Sequence of chain 1.A:
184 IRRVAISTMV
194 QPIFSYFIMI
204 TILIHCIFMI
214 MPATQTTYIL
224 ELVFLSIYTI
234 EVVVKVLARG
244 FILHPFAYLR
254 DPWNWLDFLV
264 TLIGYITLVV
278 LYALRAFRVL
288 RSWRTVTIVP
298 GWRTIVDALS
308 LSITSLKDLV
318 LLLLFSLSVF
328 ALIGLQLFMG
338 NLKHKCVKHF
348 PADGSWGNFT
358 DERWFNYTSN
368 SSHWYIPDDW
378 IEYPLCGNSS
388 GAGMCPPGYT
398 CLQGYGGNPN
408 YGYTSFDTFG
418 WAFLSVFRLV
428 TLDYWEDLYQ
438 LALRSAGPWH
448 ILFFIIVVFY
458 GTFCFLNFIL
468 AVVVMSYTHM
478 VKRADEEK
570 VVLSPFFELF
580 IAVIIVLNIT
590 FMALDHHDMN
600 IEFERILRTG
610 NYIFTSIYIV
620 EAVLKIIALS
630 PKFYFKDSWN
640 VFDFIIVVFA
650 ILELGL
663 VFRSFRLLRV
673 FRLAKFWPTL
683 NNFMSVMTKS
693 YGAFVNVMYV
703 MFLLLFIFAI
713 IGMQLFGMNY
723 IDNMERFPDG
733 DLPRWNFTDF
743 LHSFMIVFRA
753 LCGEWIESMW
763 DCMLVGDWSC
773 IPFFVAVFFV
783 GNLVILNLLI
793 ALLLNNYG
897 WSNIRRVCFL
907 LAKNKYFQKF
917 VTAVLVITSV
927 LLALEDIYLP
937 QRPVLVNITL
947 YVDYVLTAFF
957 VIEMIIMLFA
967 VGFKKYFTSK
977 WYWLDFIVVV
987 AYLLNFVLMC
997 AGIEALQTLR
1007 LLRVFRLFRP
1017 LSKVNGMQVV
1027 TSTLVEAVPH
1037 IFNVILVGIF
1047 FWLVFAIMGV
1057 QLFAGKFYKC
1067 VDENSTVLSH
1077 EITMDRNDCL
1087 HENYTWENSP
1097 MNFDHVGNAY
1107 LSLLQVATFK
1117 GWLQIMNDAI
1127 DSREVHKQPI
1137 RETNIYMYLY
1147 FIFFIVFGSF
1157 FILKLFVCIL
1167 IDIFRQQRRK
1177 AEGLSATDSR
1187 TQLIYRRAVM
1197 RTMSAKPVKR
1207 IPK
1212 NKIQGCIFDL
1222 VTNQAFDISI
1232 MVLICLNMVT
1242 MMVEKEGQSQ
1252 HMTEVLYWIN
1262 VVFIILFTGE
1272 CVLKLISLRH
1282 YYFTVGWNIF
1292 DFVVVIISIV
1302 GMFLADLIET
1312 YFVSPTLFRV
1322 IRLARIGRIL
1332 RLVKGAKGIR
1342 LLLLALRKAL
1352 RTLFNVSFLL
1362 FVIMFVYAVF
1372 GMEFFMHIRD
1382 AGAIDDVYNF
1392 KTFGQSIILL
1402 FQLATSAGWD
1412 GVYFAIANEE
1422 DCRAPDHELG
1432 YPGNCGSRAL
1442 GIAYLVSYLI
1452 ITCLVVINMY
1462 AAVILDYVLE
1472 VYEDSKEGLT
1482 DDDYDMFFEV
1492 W

A small-molecule ligand and the protein it binds are described below.
Small molecule (SMILES): CC(=O)N[C@@H]1[C@@H](O)[C@H](O)[C@@H](CO)O[C@H]1O

Binding-site contacts:
Ligand atom C7 contacts residue ASN367 of chain 1.A at 3.5 Å.
Ligand atom C1 contacts residue SER369 of chain 1.A at 3.7 Å.
Ligand atom N2 contacts residue ASN367 of chain 1.A at 3.0 Å (h-bond).
Ligand atom O6 contacts residue TRP353 of chain 1.A at 3.2 Å.
Ligand atom O5 contacts residue HIS370 of chain 1.A at 4.2 Å.
Ligand atom C3 contacts residue ASN367 of chain 1.A at 3.8 Å.
Ligand atom C5 contacts residue SER369 of chain 1.A at 4.3 Å.
Ligand atom C2 contacts residue ASN367 of chain 1.A at 2.5 Å.
Ligand atom C1 contacts residue TRP353 of chain 1.A at 4.4 Å (hydrophobic).
Ligand atom C8 contacts residue NAG1 of chain 1.E at 3.7 Å.
Ligand atom O7 contacts residue ASN367 of chain 1.A at 3.6 Å (h-bond).
Ligand atom O5 contacts residue ASN367 of chain 1.A at 2.3 Å (h-bond).
Ligand atom C5 contacts residue ASN367 of chain 1.A at 3.6 Å.
Ligand atom C6 contacts residue TRP353 of chain 1.A at 4.1 Å (hydrophobic).
Ligand atom C4 contacts residue ASN367 of chain 1.A at 4.2 Å.
Ligand atom O5 contacts residue TRP353 of chain 1.A at 3.6 Å.
Ligand atom C7 contacts residue NAG1 of chain 1.E at 4.0 Å.
Ligand atom O7 contacts residue NAG1 of chain 1.E at 3.1 Å.
Ligand atom O5 contacts residue SER369 of chain 1.A at 3.7 Å.
Ligand atom C1 contacts residue ASN367 of chain 1.A at 1.4 Å.